The protein below binds the small molecule below.
Small molecule (SMILES): CC(=O)N[C@H]1[C@H](O[C@H]2[C@H](O)[C@@H](NC(C)=O)CO[C@@H]2CO)O[C@H](CO)[C@@H](O)[C@@H]1O

Binding-site contacts:
Ligand atom C5 contacts residue ASN415 of chain 2.C at 3.7 Å.
Ligand atom C7 contacts residue ASN231 of chain 2.C at 4.2 Å.
Ligand atom C4 contacts residue ASN415 of chain 2.C at 4.2 Å.
Ligand atom N2 contacts residue ASN231 of chain 2.C at 4.5 Å.
Ligand atom C8 contacts residue ASN415 of chain 2.C at 4.4 Å.
Ligand atom O6 contacts residue LEU234 of chain 2.C at 3.9 Å.
Ligand atom O6 contacts residue PRO260 of chain 2.C at 4.1 Å.
Ligand atom C2 contacts residue ASN415 of chain 2.C at 2.4 Å.
Ligand atom O7 contacts residue LYS221 of chain 2.C at 4.1 Å.
Ligand atom O5 contacts residue PRO260 of chain 2.C at 3.5 Å.
Ligand atom C8 contacts residue LYS221 of chain 2.C at 4.2 Å.
Ligand atom C7 contacts residue ASN415 of chain 2.C at 4.0 Å.
Ligand atom C5 contacts residue PRO260 of chain 2.C at 4.3 Å (hydrophobic).
Ligand atom C8 contacts residue NAG1 of chain 2.N at 3.2 Å.
Ligand atom N2 contacts residue ASN415 of chain 2.C at 2.8 Å (h-bond).
Ligand atom C1 contacts residue ASN415 of chain 2.C at 1.4 Å.
Ligand atom C6 contacts residue PRO260 of chain 2.C at 4.2 Å (hydrophobic).
Ligand atom C1 contacts residue PRO260 of chain 2.C at 4.0 Å (hydrophobic).
Ligand atom C8 contacts residue ASN231 of chain 2.C at 3.2 Å.
Ligand atom C3 contacts residue ASN415 of chain 2.C at 3.8 Å.
Ligand atom O5 contacts residue ASN415 of chain 2.C at 2.4 Å (h-bond).

Sequence of chain 2.C:
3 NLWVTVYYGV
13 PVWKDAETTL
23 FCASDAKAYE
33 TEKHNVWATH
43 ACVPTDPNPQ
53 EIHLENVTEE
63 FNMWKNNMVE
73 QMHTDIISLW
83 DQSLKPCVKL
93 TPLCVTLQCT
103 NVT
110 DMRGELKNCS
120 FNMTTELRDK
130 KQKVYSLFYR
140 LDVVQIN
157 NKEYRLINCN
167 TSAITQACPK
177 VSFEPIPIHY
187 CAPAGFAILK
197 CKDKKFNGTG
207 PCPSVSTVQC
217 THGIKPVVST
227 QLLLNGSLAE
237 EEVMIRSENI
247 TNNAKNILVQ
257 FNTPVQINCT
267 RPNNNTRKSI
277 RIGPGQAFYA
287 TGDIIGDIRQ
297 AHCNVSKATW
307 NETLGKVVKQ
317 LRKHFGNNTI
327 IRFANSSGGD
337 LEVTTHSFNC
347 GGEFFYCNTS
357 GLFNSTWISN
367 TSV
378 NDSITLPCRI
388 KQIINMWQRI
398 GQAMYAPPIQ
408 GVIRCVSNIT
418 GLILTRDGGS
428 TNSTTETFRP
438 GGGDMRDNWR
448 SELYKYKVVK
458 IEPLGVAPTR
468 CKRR